This small molecule binds to this protein.
Small molecule (SMILES): CC(=O)N[C@@H]1[C@@H](O)[C@H](O)[C@@H](CO)O[C@H]1O

Sequence of chain 1.F:
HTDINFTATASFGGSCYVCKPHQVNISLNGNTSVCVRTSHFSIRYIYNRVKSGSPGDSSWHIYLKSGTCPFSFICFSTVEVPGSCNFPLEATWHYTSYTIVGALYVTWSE

Binding-site contacts:
Ligand atom C1 contacts residue ASN6 of chain 1.F at 1.4 Å.
Ligand atom C5 contacts residue ASN6 of chain 1.F at 3.3 Å.
Ligand atom N2 contacts residue ASN6 of chain 1.F at 3.2 Å (h-bond).
Ligand atom C4 contacts residue ASN6 of chain 1.F at 4.2 Å.
Ligand atom O5 contacts residue ARG45 of chain 1.F at 4.3 Å.
Ligand atom C3 contacts residue ASN6 of chain 1.F at 3.8 Å.
Ligand atom O5 contacts residue ASP4 of chain 1.F at 4.5 Å.
Ligand atom O6 contacts residue ASN6 of chain 1.F at 3.5 Å (h-bond).
Ligand atom O7 contacts residue ASN6 of chain 1.F at 4.1 Å.
Ligand atom C8 contacts residue ILE47 of chain 1.F at 4.0 Å (hydrophobic).
Ligand atom C7 contacts residue ILE47 of chain 1.F at 3.9 Å (hydrophobic).
Ligand atom O5 contacts residue ASN6 of chain 1.F at 2.3 Å (h-bond).
Ligand atom N2 contacts residue ILE47 of chain 1.F at 4.2 Å.
Ligand atom C1 contacts residue ILE47 of chain 1.F at 4.3 Å (hydrophobic).
Ligand atom O6 contacts residue ASN30 of chain 1.F at 3.7 Å.
Ligand atom C6 contacts residue ASP4 of chain 1.F at 4.1 Å.
Ligand atom O6 contacts residue ASP4 of chain 1.F at 3.4 Å (salt-bridge).
Ligand atom O7 contacts residue ILE47 of chain 1.F at 4.0 Å.
Ligand atom C6 contacts residue ASN6 of chain 1.F at 4.2 Å.
Ligand atom C7 contacts residue ASN6 of chain 1.F at 3.8 Å.
Ligand atom C2 contacts residue ASN6 of chain 1.F at 2.8 Å.